Binding-site contacts:
Ligand atom C1' contacts residue ILE618 of chain 1.B at 3.6 Å (hydrophobic).
Ligand atom C6 contacts residue ILE418 of chain 1.B at 3.4 Å (hydrophobic).
Ligand atom O2B contacts residue THR454 of chain 1.B at 2.4 Å (h-bond).
Ligand atom O2B contacts residue LYS458 of chain 1.B at 3.5 Å (salt-bridge).
Ligand atom C8 contacts residue GLU460 of chain 1.B at 3.0 Å.
Ligand atom O3B contacts residue MG1 of chain 1.V at 2.2 Å.
Ligand atom C1' contacts residue GLY457 of chain 1.B at 3.7 Å.
Ligand atom C5' contacts residue GLY457 of chain 1.B at 3.4 Å.
Ligand atom N1 contacts residue GLN420 of chain 1.B at 3.5 Å (h-bond).
Ligand atom N9 contacts residue GLY457 of chain 1.B at 3.6 Å.
Ligand atom C4 contacts residue VAL456 of chain 1.B at 3.4 Å (hydrophobic).
Ligand atom S1G contacts residue THR454 of chain 1.B at 3.5 Å.
Ligand atom O2B contacts residue MG1 of chain 1.V at 2.5 Å.
Ligand atom C6 contacts residue VAL456 of chain 1.B at 3.4 Å (hydrophobic).
Ligand atom O2' contacts residue GLU460 of chain 1.B at 3.0 Å (salt-bridge).
Ligand atom N6 contacts residue ILE418 of chain 1.B at 2.2 Å (h-bond).
Ligand atom O4' contacts residue GLY457 of chain 1.B at 3.0 Å (h-bond).
Ligand atom O2B contacts residue GLY455 of chain 1.B at 3.8 Å.
Ligand atom N7 contacts residue GLU460 of chain 1.B at 3.5 Å.
Ligand atom C6 contacts residue GLN420 of chain 1.B at 3.5 Å.
Ligand atom C2 contacts residue VAL456 of chain 1.B at 3.1 Å (hydrophobic).
Ligand atom N7 contacts residue ILE418 of chain 1.B at 3.5 Å (h-bond).
Ligand atom C4' contacts residue VAL658 of chain 1.B at 3.7 Å (hydrophobic).
Ligand atom O3A contacts residue MG1 of chain 1.V at 3.5 Å.
Ligand atom S1G contacts residue MG1 of chain 1.V at 3.1 Å.
Ligand atom N3 contacts residue GLY457 of chain 1.B at 3.3 Å (h-bond).
Ligand atom S1G contacts residue LYS458 of chain 1.B at 3.5 Å.
Ligand atom C4' contacts residue GLY457 of chain 1.B at 3.7 Å.
Ligand atom N6 contacts residue GLN420 of chain 1.B at 3.2 Å (h-bond).
Ligand atom C2' contacts residue GLU460 of chain 1.B at 3.1 Å.
Ligand atom O2G contacts residue THR454 of chain 1.B at 3.1 Å.
Ligand atom N1 contacts residue VAL456 of chain 1.B at 3.2 Å (h-bond).
Ligand atom O4' contacts residue VAL658 of chain 1.B at 3.5 Å.
Ligand atom O3B contacts residue THR459 of chain 1.B at 3.3 Å.
Ligand atom N7 contacts residue VAL417 of chain 1.B at 3.8 Å.
Ligand atom C5 contacts residue VAL456 of chain 1.B at 3.5 Å (hydrophobic).
Ligand atom PG contacts residue MG1 of chain 1.V at 3.2 Å.
Ligand atom C4 contacts residue GLY457 of chain 1.B at 3.5 Å.
Ligand atom N3 contacts residue VAL456 of chain 1.B at 3.2 Å.
Ligand atom PB contacts residue MG1 of chain 1.V at 2.8 Å.

Sequence of chain 1.B:
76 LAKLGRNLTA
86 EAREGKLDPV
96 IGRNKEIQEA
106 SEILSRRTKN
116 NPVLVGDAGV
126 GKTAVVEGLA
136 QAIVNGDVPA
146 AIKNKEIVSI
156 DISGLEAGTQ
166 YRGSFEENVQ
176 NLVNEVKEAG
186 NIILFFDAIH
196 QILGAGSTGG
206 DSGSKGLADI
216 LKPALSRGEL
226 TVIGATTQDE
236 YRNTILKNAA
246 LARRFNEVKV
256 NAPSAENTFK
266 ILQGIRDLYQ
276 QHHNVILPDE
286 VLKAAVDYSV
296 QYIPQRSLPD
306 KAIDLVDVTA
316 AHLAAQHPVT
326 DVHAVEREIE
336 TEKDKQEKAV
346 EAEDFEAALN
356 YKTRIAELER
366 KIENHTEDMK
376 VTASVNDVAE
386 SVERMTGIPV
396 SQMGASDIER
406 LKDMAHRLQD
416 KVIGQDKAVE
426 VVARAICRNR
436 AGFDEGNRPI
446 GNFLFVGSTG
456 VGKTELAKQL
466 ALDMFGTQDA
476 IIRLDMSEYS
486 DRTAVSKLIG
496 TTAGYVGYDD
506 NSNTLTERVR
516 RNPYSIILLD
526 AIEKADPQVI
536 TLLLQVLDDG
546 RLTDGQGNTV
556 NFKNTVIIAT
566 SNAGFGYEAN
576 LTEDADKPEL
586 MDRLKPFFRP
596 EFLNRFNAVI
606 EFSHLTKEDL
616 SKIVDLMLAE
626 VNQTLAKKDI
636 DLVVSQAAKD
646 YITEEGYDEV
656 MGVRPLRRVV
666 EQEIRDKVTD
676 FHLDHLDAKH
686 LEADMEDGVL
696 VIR

The small molecule below binds the protein below.
Small molecule (SMILES): Nc1ncnc2c1ncn2[C@@H]1O[C@H](COP(=O)(O)OP(=O)(O)OP(O)(O)=S)[C@@H](O)[C@H]1O